Sequence of chain 2.A:
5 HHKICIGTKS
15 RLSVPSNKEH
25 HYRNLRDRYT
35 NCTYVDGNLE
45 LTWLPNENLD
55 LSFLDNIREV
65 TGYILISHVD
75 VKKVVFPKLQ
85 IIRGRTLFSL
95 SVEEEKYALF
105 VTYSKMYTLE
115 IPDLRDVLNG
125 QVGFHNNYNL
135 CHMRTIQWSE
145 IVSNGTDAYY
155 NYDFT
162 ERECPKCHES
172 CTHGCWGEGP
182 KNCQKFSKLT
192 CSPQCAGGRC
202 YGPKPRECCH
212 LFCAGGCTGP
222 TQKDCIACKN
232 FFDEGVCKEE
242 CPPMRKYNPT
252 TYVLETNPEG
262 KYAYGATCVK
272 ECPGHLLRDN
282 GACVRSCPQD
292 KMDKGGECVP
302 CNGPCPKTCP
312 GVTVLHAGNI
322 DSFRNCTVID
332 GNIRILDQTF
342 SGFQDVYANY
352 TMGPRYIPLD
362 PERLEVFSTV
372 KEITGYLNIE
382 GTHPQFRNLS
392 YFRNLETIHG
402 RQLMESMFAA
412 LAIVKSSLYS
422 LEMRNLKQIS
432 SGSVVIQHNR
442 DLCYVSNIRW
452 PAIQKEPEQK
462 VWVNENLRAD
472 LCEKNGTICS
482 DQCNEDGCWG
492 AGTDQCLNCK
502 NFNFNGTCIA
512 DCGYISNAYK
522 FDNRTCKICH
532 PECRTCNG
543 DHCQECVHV

The protein below binds the small molecule below.
Small molecule (SMILES): CC(=O)N[C@H]1[C@H](O[C@H]2[C@H](O)[C@@H](NC(C)=O)CO[C@@H]2CO)O[C@H](CO)[C@@H](O)[C@@H]1O

Binding-site contacts:
Ligand atom C7 contacts residue ASN35 of chain 2.A at 3.3 Å.
Ligand atom C6 contacts residue ASN35 of chain 2.A at 4.4 Å.
Ligand atom N2 contacts residue ASN35 of chain 2.A at 2.7 Å (h-bond).
Ligand atom N2 contacts residue THR34 of chain 2.A at 4.2 Å.
Ligand atom O7 contacts residue ASN35 of chain 2.A at 3.9 Å.
Ligand atom C4 contacts residue ASN35 of chain 2.A at 4.5 Å.
Ligand atom O5 contacts residue ASN35 of chain 2.A at 2.9 Å (h-bond).
Ligand atom C3 contacts residue ASN35 of chain 2.A at 4.0 Å.
Ligand atom C8 contacts residue THR34 of chain 2.A at 4.1 Å.
Ligand atom C8 contacts residue ASN35 of chain 2.A at 4.1 Å.
Ligand atom C2 contacts residue ASN35 of chain 2.A at 2.8 Å.
Ligand atom C5 contacts residue ASN35 of chain 2.A at 3.7 Å.
Ligand atom C1 contacts residue ASN35 of chain 2.A at 1.9 Å.